The protein below binds the small molecule below.
Small molecule (SMILES): Cc1cc(N)nc(CCc2cc(C#N)cc(CCc3cc(C)cc(N)n3)c2)c1

Sequence of chain 1.B:
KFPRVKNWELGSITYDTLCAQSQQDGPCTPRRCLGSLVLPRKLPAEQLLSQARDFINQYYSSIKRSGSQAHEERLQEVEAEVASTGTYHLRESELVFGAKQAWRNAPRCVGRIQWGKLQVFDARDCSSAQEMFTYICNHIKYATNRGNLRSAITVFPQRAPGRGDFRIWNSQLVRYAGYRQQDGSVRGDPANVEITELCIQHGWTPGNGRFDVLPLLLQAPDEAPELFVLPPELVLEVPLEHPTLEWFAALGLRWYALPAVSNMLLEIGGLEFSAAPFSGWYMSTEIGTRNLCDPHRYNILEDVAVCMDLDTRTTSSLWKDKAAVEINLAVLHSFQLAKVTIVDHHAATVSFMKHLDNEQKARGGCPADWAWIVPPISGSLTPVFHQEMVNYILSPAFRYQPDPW

Sequence of chain 1.A:
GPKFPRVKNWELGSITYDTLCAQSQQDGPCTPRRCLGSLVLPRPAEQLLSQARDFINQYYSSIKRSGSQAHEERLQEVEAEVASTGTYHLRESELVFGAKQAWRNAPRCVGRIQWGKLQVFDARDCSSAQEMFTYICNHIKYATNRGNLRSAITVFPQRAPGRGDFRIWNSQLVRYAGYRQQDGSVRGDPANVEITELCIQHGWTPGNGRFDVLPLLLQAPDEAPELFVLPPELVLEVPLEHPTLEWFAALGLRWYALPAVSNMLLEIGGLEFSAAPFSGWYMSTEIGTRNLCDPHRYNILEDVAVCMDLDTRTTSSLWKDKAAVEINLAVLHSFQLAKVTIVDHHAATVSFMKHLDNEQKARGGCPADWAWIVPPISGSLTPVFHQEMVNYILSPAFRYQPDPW

Binding-site contacts:
Ligand atom C08 contacts residue HEM1 of chain 1.K at 3.2 Å.
Ligand atom N02 contacts residue TRP318 of chain 1.B at 2.8 Å (h-bond).
Ligand atom C14 contacts residue HEM1 of chain 1.K at 2.6 Å.
Ligand atom C07 contacts residue GLY317 of chain 1.B at 3.7 Å.
Ligand atom C13 contacts residue HEM1 of chain 1.K at 3.2 Å.
Ligand atom C12 contacts residue ACT1 of chain 1.O at 3.6 Å.
Ligand atom C02 contacts residue TRP318 of chain 1.B at 3.8 Å (hydrophobic).
Ligand atom N02 contacts residue TYR319 of chain 1.B at 3.5 Å.
Ligand atom N10 contacts residue ARG212 of chain 1.B at 3.5 Å (salt-bridge).
Ligand atom C08 contacts residue GLU323 of chain 1.B at 3.5 Å.
Ligand atom C13 contacts residue GLN209 of chain 1.B at 3.7 Å.
Ligand atom C03 contacts residue HEM1 of chain 1.K at 3.6 Å.
Ligand atom C06 contacts residue GLU323 of chain 1.B at 3.6 Å.
Ligand atom N02 contacts residue GLU323 of chain 1.B at 2.8 Å (salt-bridge).
Ligand atom C12 contacts residue GLN209 of chain 1.B at 2.7 Å.
Ligand atom C15 contacts residue HEM1 of chain 1.K at 3.1 Å.
Ligand atom C11 contacts residue ACT1 of chain 1.O at 3.4 Å.
Ligand atom C09 contacts residue GLN209 of chain 1.B at 3.7 Å.
Ligand atom C16 contacts residue ACT1 of chain 1.O at 3.6 Å.
Ligand atom N22 contacts residue TYR437 of chain 1.B at 2.8 Å.
Ligand atom C22 contacts residue TYR437 of chain 1.B at 3.6 Å (hydrophobic).
Ligand atom C29 contacts residue TRP409 of chain 1.B at 3.4 Å (hydrophobic).
Ligand atom N01 contacts residue GLU323 of chain 1.B at 2.8 Å (salt-bridge).
Ligand atom C10 contacts residue GLN209 of chain 1.B at 3.3 Å.
Ligand atom N10 contacts residue ACT1 of chain 1.O at 3.8 Å.
Ligand atom C11 contacts residue GLN209 of chain 1.B at 3.4 Å.
Ligand atom C03 contacts residue PRO296 of chain 1.B at 3.7 Å (hydrophobic).
Ligand atom C09 contacts residue VAL298 of chain 1.B at 3.8 Å (hydrophobic).
Ligand atom C07 contacts residue PHE315 of chain 1.B at 3.7 Å (hydrophobic).
Ligand atom C02 contacts residue GLU323 of chain 1.B at 3.6 Å.
Ligand atom N10 contacts residue SER208 of chain 1.B at 2.8 Å (h-bond).
Ligand atom N21 contacts residue HEM1 of chain 1.K at 3.5 Å (h-bond).
Ligand atom N02 contacts residue PRO296 of chain 1.B at 3.8 Å.
Ligand atom N10 contacts residue GLN209 of chain 1.B at 3.5 Å.
Ligand atom C07 contacts residue HEM1 of chain 1.K at 3.5 Å.
Ligand atom C09 contacts residue HEM1 of chain 1.K at 3.6 Å.
Ligand atom N02 contacts residue HEM1 of chain 1.K at 3.6 Å.
Ligand atom C27 contacts residue TRP36 of chain 1.A at 3.3 Å (hydrophobic).
Ligand atom C29 contacts residue HEM1 of chain 1.K at 2.7 Å.
Ligand atom C02 contacts residue PRO296 of chain 1.B at 3.7 Å (hydrophobic).